This protein binds this small molecule.
Small molecule (SMILES): CC(=O)N[C@@H]1[C@@H](O)[C@H](O)[C@@H](CO)O[C@H]1O

Binding-site contacts:
Ligand atom C5 contacts residue ASN49 of chain 1.C at 4.2 Å.
Ligand atom O5 contacts residue ASN49 of chain 1.C at 2.9 Å (h-bond).
Ligand atom C6 contacts residue VAL312 of chain 1.C at 3.5 Å (hydrophobic).
Ligand atom O5 contacts residue VAL312 of chain 1.C at 3.6 Å.
Ligand atom O6 contacts residue ASN49 of chain 1.C at 4.2 Å.
Ligand atom C1 contacts residue ASN49 of chain 1.C at 2.6 Å.
Ligand atom N2 contacts residue ASN49 of chain 1.C at 4.5 Å.
Ligand atom O6 contacts residue VAL312 of chain 1.C at 3.4 Å.
Ligand atom C2 contacts residue ASN49 of chain 1.C at 3.9 Å.
Ligand atom C5 contacts residue VAL312 of chain 1.C at 3.9 Å (hydrophobic).

Sequence of chain 1.C:
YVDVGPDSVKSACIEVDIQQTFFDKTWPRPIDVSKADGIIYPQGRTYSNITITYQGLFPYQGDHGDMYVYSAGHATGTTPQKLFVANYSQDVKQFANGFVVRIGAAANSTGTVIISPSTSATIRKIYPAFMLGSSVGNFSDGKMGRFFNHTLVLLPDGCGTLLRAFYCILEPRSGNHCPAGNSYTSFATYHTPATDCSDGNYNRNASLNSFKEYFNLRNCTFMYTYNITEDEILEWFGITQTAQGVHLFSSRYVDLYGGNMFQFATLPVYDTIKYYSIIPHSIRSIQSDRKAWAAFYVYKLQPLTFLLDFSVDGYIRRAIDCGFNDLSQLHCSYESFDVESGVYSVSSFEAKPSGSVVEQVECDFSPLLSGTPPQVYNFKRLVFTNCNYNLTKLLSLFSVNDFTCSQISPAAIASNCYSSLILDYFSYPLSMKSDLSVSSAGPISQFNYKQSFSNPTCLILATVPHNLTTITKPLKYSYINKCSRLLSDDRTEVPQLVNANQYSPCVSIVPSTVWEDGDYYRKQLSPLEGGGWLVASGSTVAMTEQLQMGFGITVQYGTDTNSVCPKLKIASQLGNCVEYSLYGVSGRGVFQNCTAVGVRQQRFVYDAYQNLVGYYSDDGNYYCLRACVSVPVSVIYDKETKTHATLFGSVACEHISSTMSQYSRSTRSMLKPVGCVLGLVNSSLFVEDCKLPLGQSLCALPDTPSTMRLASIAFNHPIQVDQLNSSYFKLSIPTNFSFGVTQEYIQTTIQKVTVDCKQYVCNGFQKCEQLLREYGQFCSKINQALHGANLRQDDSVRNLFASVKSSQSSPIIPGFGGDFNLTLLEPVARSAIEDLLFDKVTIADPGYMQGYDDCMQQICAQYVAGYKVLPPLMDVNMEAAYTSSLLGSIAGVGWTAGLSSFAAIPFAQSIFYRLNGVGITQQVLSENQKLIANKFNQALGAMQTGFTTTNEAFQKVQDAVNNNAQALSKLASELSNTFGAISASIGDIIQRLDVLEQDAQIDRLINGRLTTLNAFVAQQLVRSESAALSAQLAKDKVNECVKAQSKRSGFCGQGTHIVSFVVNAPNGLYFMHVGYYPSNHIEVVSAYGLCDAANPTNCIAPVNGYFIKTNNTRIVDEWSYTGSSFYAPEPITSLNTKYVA